The protein below binds the small molecule below.
Small molecule (SMILES): Cc1cc(N)nc(-c2c(Cl)cc3c(N4C[C@H]5CC[C@@H](C4)N5)nc(OC[C@@]45CCCN4C[C@H](F)C5)nc3c2F)c1C(F)(F)F

Binding-site contacts:
Ligand atom C18 contacts residue GLU63 of chain 1.A at 3.5 Å.
Ligand atom O23 contacts residue HIS96 of chain 1.A at 3.1 Å (h-bond).
Ligand atom N17 contacts residue TYR97 of chain 1.A at 3.4 Å (h-bond).
Ligand atom F11 contacts residue GLN100 of chain 1.A at 3.5 Å.
Ligand atom C37 contacts residue ASP13 of chain 1.A at 3.4 Å.
Ligand atom F9 contacts residue MET73 of chain 1.A at 3.3 Å.
Ligand atom C40 contacts residue GLY61 of chain 1.A at 3.1 Å.
Ligand atom C25 contacts residue GLU63 of chain 1.A at 3.6 Å.
Ligand atom F10 contacts residue VAL10 of chain 1.A at 3.5 Å.
Ligand atom C1 contacts residue GLN100 of chain 1.A at 3.6 Å.
Ligand atom C31 contacts residue HIS96 of chain 1.A at 3.6 Å.
Ligand atom C38 contacts residue ASP13 of chain 1.A at 3.4 Å.
Ligand atom C1 contacts residue VAL104 of chain 1.A at 3.6 Å (hydrophobic).
Ligand atom F22 contacts residue TYR65 of chain 1.A at 3.4 Å.
Ligand atom N43 contacts residue GLU64 of chain 1.A at 3.1 Å (salt-bridge).
Ligand atom C18 contacts residue HIS96 of chain 1.A at 3.4 Å.
Ligand atom C37 contacts residue GLY11 of chain 1.A at 3.3 Å.
Ligand atom F11 contacts residue TYR97 of chain 1.A at 3.5 Å.
Ligand atom C28 contacts residue GLU63 of chain 1.A at 3.3 Å.
Ligand atom C30 contacts residue GLU63 of chain 1.A at 3.4 Å.
Ligand atom O23 contacts residue GLU63 of chain 1.A at 3.2 Å (salt-bridge).
Ligand atom N41 contacts residue ASP13 of chain 1.A at 2.8 Å (salt-bridge).
Ligand atom N43 contacts residue TYR65 of chain 1.A at 3.5 Å.
Ligand atom F10 contacts residue TYR97 of chain 1.A at 3.5 Å.
Ligand atom F22 contacts residue HIS96 of chain 1.A at 3.1 Å.
Ligand atom N41 contacts residue GLY61 of chain 1.A at 2.8 Å (h-bond).
Ligand atom N19 contacts residue HIS96 of chain 1.A at 2.7 Å (h-bond).
Ligand atom C39 contacts residue ASP13 of chain 1.A at 3.5 Å.
Ligand atom C20 contacts residue TYR97 of chain 1.A at 3.5 Å (hydrophobic).
Ligand atom CL42 contacts residue ARG69 of chain 1.A at 3.3 Å.
Ligand atom N19 contacts residue TYR97 of chain 1.A at 3.6 Å.
Ligand atom F9 contacts residue ILE101 of chain 1.A at 3.5 Å.
Ligand atom N43 contacts residue ASP70 of chain 1.A at 3.0 Å (salt-bridge).
Ligand atom C35 contacts residue GLY61 of chain 1.A at 3.5 Å.
Ligand atom N34 contacts residue GLY61 of chain 1.A at 3.6 Å.
Ligand atom C24 contacts residue GLU63 of chain 1.A at 3.3 Å.
Ligand atom N29 contacts residue GLU63 of chain 1.A at 2.8 Å (salt-bridge).
Ligand atom C36 contacts residue ASP13 of chain 1.A at 3.4 Å.
Ligand atom C39 contacts residue GLY61 of chain 1.A at 3.4 Å.
Ligand atom C18 contacts residue TYR97 of chain 1.A at 3.4 Å (hydrophobic).

Sequence of chain 1.A:
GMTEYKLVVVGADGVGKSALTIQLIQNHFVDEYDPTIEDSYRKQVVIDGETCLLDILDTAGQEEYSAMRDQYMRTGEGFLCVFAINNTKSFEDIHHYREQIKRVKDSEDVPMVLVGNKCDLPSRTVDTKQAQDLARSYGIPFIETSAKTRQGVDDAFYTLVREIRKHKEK